Sequence of chain 3.M:
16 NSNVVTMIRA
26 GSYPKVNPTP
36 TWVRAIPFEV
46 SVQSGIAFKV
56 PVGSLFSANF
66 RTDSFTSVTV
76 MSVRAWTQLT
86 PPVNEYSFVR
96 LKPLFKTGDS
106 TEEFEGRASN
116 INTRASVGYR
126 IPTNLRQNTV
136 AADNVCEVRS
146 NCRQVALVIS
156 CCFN

A small-molecule ligand and the protein it binds are described below.
Small molecule (SMILES): CO[P](=O)(O)O[C@H]1[C@@H](O)[C@H](n2ccc(=O)[nH]c2=O)O[C@@H]1COP(=O)(O)O

Binding-site contacts:
Ligand atom OP3 contacts residue ARG125 of chain 1.I at 2.6 Å.
Ligand atom OP2 contacts residue ARG131 of chain 1.I at 3.6 Å.
Ligand atom C5' contacts residue ARG131 of chain 1.I at 3.2 Å.
Ligand atom C4 contacts residue ASN16 of chain 3.M at 4.0 Å.
Ligand atom O3' contacts residue ARG125 of chain 1.I at 4.0 Å.
Ligand atom OP3 contacts residue ILE23 of chain 3.M at 4.3 Å.
Ligand atom N3 contacts residue ARG125 of chain 1.I at 3.7 Å.
Ligand atom OP2 contacts residue ILE23 of chain 3.M at 4.0 Å.
Ligand atom N1 contacts residue ARG125 of chain 1.I at 3.8 Å.
Ligand atom O5' contacts residue ARG131 of chain 1.I at 2.9 Å (salt-bridge).
Ligand atom C3' contacts residue ARG125 of chain 1.I at 3.3 Å.
Ligand atom C6 contacts residue ARG125 of chain 1.I at 3.7 Å.
Ligand atom C4' contacts residue ARG125 of chain 1.I at 4.3 Å.
Ligand atom N3 contacts residue ASN16 of chain 3.M at 2.8 Å (h-bond).
Ligand atom O5' contacts residue ARG125 of chain 1.I at 3.0 Å (salt-bridge).
Ligand atom O2 contacts residue ASN16 of chain 3.M at 2.6 Å (h-bond).
Ligand atom O4 contacts residue ASN16 of chain 3.M at 4.4 Å.
Ligand atom C5' contacts residue ARG125 of chain 1.I at 4.2 Å.
Ligand atom C4 contacts residue ARG125 of chain 1.I at 3.7 Å.
Ligand atom C2 contacts residue ARG125 of chain 1.I at 3.9 Å.
Ligand atom C2' contacts residue ARG125 of chain 1.I at 3.7 Å.
Ligand atom C5 contacts residue ARG125 of chain 1.I at 3.7 Å.
Ligand atom O2 contacts residue ARG125 of chain 1.I at 4.1 Å.
Ligand atom O4 contacts residue THR21 of chain 3.M at 4.2 Å.
Ligand atom OP2 contacts residue SER77 of chain 1.I at 4.0 Å.
Ligand atom N3 contacts residue SER17 of chain 3.M at 4.3 Å.
Ligand atom C5' contacts residue MET76 of chain 1.I at 4.3 Å (hydrophobic).
Ligand atom C4 contacts residue SER17 of chain 3.M at 4.0 Å.
Ligand atom C2 contacts residue ASN16 of chain 3.M at 3.0 Å.
Ligand atom OP3 contacts residue SER77 of chain 1.I at 4.3 Å.
Ligand atom P contacts residue ARG131 of chain 1.I at 3.5 Å.
Ligand atom O4 contacts residue SER17 of chain 3.M at 3.2 Å.
Ligand atom N1 contacts residue ASN16 of chain 3.M at 4.4 Å.
Ligand atom P contacts residue ILE23 of chain 3.M at 4.2 Å.
Ligand atom C1' contacts residue ARG125 of chain 1.I at 4.3 Å.
Ligand atom OP1 contacts residue ILE23 of chain 3.M at 3.6 Å.
Ligand atom OP1 contacts residue ARG131 of chain 1.I at 3.4 Å (salt-bridge).
Ligand atom O4 contacts residue ARG125 of chain 1.I at 4.0 Å.
Ligand atom P contacts residue ARG125 of chain 1.I at 3.7 Å.
Ligand atom OP1 contacts residue ARG125 of chain 1.I at 2.8 Å (salt-bridge).

Sequence of chain 1.I:
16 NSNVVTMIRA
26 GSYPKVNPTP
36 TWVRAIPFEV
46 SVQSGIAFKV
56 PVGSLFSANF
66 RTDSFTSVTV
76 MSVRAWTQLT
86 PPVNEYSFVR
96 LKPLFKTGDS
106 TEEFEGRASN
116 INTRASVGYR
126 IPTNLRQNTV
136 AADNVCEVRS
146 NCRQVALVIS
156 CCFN